This small molecule binds to this protein.
Small molecule (SMILES): OC[C@H]1O[C@H](O[C@H]2[C@H](O)[C@@H](O)[C@@H](O[C@H]3[C@H](O)[C@@H](O)[C@@H](O[C@H]4[C@H](O)[C@@H](O)[C@@H](O)O[C@@H]4CO)O[C@@H]3CO)O[C@@H]2CO)[C@H](O)[C@@H](O)[C@@H]1O

Sequence of chain 1.D:
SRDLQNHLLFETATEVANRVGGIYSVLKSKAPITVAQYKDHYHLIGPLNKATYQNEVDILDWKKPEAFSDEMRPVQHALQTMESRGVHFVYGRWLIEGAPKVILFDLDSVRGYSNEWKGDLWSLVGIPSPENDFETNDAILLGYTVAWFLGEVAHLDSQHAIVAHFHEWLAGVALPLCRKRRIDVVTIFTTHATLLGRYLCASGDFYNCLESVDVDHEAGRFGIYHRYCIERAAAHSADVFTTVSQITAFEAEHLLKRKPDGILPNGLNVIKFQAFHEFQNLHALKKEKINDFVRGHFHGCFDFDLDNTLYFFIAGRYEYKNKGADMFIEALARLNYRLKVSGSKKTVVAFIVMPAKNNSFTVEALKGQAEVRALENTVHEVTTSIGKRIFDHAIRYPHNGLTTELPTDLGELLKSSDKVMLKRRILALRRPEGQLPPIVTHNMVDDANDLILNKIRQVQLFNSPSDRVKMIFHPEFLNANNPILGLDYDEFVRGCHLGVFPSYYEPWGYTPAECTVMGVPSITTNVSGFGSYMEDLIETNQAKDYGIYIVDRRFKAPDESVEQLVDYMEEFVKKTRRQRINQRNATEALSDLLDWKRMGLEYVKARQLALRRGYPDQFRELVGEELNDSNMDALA

Binding-site contacts:
Ligand atom C6 contacts residue TYR360 of chain 1.D at 3.7 Å (hydrophobic).
Ligand atom C2 contacts residue GLU353 of chain 1.D at 3.5 Å.
Ligand atom C1 contacts residue GLN481 of chain 1.D at 4.0 Å.
Ligand atom O6 contacts residue TYR360 of chain 1.D at 3.8 Å.
Ligand atom C4 contacts residue ALA356 of chain 1.D at 4.5 Å (hydrophobic).
Ligand atom O4 contacts residue TYR360 of chain 1.D at 4.4 Å.
Ligand atom O5 contacts residue ALA356 of chain 1.D at 4.3 Å.
Ligand atom C6 contacts residue GLN483 of chain 1.D at 4.0 Å.
Ligand atom O2 contacts residue GLN481 of chain 1.D at 4.0 Å.
Ligand atom O3 contacts residue TYR360 of chain 1.D at 3.4 Å.
Ligand atom C2 contacts residue GLN481 of chain 1.D at 3.9 Å.
Ligand atom C1 contacts residue TYR360 of chain 1.D at 3.6 Å (hydrophobic).
Ligand atom O6 contacts residue GLN483 of chain 1.D at 4.1 Å.
Ligand atom C2 contacts residue ARG357 of chain 1.D at 4.3 Å.
Ligand atom O3 contacts residue ARG357 of chain 1.D at 3.4 Å.
Ligand atom O5 contacts residue GLN481 of chain 1.D at 4.0 Å.
Ligand atom O2 contacts residue ARG357 of chain 1.D at 3.4 Å.
Ligand atom C1 contacts residue ALA356 of chain 1.D at 4.0 Å (hydrophobic).
Ligand atom O5 contacts residue VAL482 of chain 1.D at 3.5 Å.
Ligand atom C5 contacts residue VAL482 of chain 1.D at 4.2 Å (hydrophobic).
Ligand atom O3 contacts residue GLU353 of chain 1.D at 2.6 Å (salt-bridge).
Ligand atom C3 contacts residue GLN481 of chain 1.D at 4.0 Å.
Ligand atom O6 contacts residue LYS363 of chain 1.D at 4.3 Å.
Ligand atom O3 contacts residue GLN481 of chain 1.D at 2.8 Å (h-bond).
Ligand atom C1 contacts residue VAL482 of chain 1.D at 3.7 Å (hydrophobic).
Ligand atom C4 contacts residue TYR360 of chain 1.D at 3.8 Å (hydrophobic).
Ligand atom O2 contacts residue GLU353 of chain 1.D at 2.8 Å (salt-bridge).
Ligand atom O5 contacts residue TYR360 of chain 1.D at 3.5 Å (h-bond).
Ligand atom C3 contacts residue TYR360 of chain 1.D at 4.0 Å (hydrophobic).
Ligand atom C4 contacts residue GLN481 of chain 1.D at 3.6 Å.
Ligand atom O4 contacts residue GLN481 of chain 1.D at 4.3 Å.
Ligand atom O6 contacts residue VAL482 of chain 1.D at 4.0 Å.
Ligand atom C5 contacts residue GLN481 of chain 1.D at 4.2 Å.
Ligand atom C2 contacts residue VAL482 of chain 1.D at 4.1 Å (hydrophobic).
Ligand atom C3 contacts residue GLU353 of chain 1.D at 3.6 Å.
Ligand atom C5 contacts residue TYR360 of chain 1.D at 4.1 Å (hydrophobic).
Ligand atom O2 contacts residue VAL482 of chain 1.D at 4.3 Å.
Ligand atom C2 contacts residue TYR360 of chain 1.D at 4.0 Å (hydrophobic).
Ligand atom C6 contacts residue GLN481 of chain 1.D at 4.0 Å.
Ligand atom C6 contacts residue VAL482 of chain 1.D at 3.5 Å (hydrophobic).